Sequence of chain 1.B:
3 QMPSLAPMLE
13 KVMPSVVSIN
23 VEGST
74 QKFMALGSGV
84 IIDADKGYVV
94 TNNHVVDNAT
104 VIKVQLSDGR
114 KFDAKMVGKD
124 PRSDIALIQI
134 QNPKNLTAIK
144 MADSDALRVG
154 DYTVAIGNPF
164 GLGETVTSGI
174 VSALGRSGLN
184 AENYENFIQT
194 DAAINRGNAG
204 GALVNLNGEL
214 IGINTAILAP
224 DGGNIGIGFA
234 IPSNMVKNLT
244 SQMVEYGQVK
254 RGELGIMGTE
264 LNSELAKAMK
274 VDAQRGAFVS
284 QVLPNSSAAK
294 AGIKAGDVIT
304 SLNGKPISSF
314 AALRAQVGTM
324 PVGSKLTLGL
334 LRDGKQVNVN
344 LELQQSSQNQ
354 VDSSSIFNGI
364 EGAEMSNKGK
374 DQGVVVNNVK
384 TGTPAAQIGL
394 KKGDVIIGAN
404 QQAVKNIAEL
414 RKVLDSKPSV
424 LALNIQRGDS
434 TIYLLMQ

A small-molecule ligand and the protein it binds are described below.
Small molecule (SMILES): CC[C@H](C)[C@@H](C=O)NC(=O)[C@H](C)NC(=O)[C@H](C)NC(=O)[C@H](C)NC(=O)[C@H](C)N

Binding-site contacts:
Ligand atom C contacts residue ALA202 of chain 1.B at 3.4 Å (hydrophobic).
Ligand atom CB contacts residue GLY200 of chain 1.B at 4.0 Å.
Ligand atom CD1 contacts residue THR218 of chain 1.B at 3.5 Å.
Ligand atom CG2 contacts residue ILE220 of chain 1.B at 4.0 Å (hydrophobic).
Ligand atom CB contacts residue HIS97 of chain 1.B at 4.0 Å.
Ligand atom CB contacts residue ASN198 of chain 1.B at 3.6 Å.
Ligand atom CG1 contacts residue ALA202 of chain 1.B at 3.6 Å (hydrophobic).
Ligand atom O contacts residue ALA222 of chain 1.B at 3.2 Å (h-bond).
Ligand atom CA contacts residue ARG199 of chain 1.B at 3.9 Å.
Ligand atom CD1 contacts residue ALA202 of chain 1.B at 3.9 Å (hydrophobic).
Ligand atom CA contacts residue LEU221 of chain 1.B at 3.7 Å (hydrophobic).
Ligand atom C contacts residue LEU221 of chain 1.B at 3.7 Å (hydrophobic).
Ligand atom N contacts residue LEU221 of chain 1.B at 3.6 Å.
Ligand atom CB contacts residue LEU221 of chain 1.B at 4.1 Å (hydrophobic).
Ligand atom O contacts residue ILE220 of chain 1.B at 3.1 Å (h-bond).
Ligand atom C contacts residue HIS97 of chain 1.B at 3.6 Å.
Ligand atom CD1 contacts residue ASN198 of chain 1.B at 3.9 Å.
Ligand atom N contacts residue HIS97 of chain 1.B at 3.7 Å.
Ligand atom CD1 contacts residue ILE197 of chain 1.B at 3.4 Å (hydrophobic).
Ligand atom CG2 contacts residue ASN198 of chain 1.B at 3.5 Å.
Ligand atom CA contacts residue ILE220 of chain 1.B at 4.0 Å (hydrophobic).
Ligand atom CB contacts residue LEU182 of chain 1.B at 3.6 Å (hydrophobic).
Ligand atom CG2 contacts residue ARG199 of chain 1.B at 3.5 Å.
Ligand atom N contacts residue ILE220 of chain 1.B at 3.5 Å (h-bond).
Ligand atom C contacts residue GLY200 of chain 1.B at 3.9 Å.
Ligand atom CG1 contacts residue THR218 of chain 1.B at 3.1 Å.
Ligand atom N contacts residue THR218 of chain 1.B at 4.2 Å.
Ligand atom O contacts residue ARG199 of chain 1.B at 3.7 Å.
Ligand atom O contacts residue LEU221 of chain 1.B at 3.8 Å.
Ligand atom O contacts residue ALA219 of chain 1.B at 3.6 Å.
Ligand atom CB contacts residue ARG199 of chain 1.B at 3.6 Å.
Ligand atom C contacts residue ILE220 of chain 1.B at 4.1 Å (hydrophobic).
Ligand atom O contacts residue GLY200 of chain 1.B at 3.6 Å (h-bond).
Ligand atom C contacts residue ARG199 of chain 1.B at 3.5 Å.
Ligand atom O contacts residue ARG199 of chain 1.B at 2.4 Å (salt-bridge).
Ligand atom CB contacts residue ILE220 of chain 1.B at 4.0 Å (hydrophobic).
Ligand atom CD1 contacts residue ALA219 of chain 1.B at 3.9 Å (hydrophobic).
Ligand atom O contacts residue ALA202 of chain 1.B at 4.1 Å.
Ligand atom N contacts residue ARG199 of chain 1.B at 4.1 Å.
Ligand atom CG1 contacts residue ALA219 of chain 1.B at 4.0 Å (hydrophobic).